Sequence of chain 2.A:
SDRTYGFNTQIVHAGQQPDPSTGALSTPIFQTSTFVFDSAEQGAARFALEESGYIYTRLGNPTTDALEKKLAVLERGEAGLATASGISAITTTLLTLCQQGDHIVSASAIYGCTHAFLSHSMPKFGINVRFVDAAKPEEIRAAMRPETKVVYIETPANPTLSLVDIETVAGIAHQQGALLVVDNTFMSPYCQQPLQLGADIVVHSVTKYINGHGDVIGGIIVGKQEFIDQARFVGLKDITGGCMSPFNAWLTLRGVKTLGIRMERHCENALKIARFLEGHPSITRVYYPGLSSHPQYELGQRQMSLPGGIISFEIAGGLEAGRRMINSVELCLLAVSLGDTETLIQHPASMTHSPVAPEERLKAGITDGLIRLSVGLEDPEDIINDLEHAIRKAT

The small molecule below binds the protein below.
Small molecule (SMILES): NCC(=O)O

Binding-site contacts:
Ligand atom N contacts residue THR354 of chain 2.A at 4.2 Å.
Ligand atom O contacts residue HIS355 of chain 2.A at 4.4 Å.
Ligand atom CA contacts residue VAL358 of chain 2.A at 4.3 Å (hydrophobic).
Ligand atom C contacts residue HIS355 of chain 2.A at 4.2 Å.
Ligand atom N contacts residue VAL358 of chain 2.A at 3.4 Å.
Ligand atom CA contacts residue HIS355 of chain 2.A at 3.9 Å.
Ligand atom N contacts residue HIS355 of chain 2.A at 2.6 Å.